The protein below binds the small molecule below.
Small molecule (SMILES): CC(=O)N[C@@H]1[C@@H](O)[C@H](O)[C@@H](CO)O[C@H]1O

Binding-site contacts:
Ligand atom C8 contacts residue ASN1098 of chain 1.B at 3.2 Å.
Ligand atom C4 contacts residue ASN1098 of chain 1.B at 4.2 Å.
Ligand atom C3 contacts residue ASN1098 of chain 1.B at 3.8 Å.
Ligand atom O7 contacts residue ASN1098 of chain 1.B at 3.5 Å (h-bond).
Ligand atom C2 contacts residue ASN1098 of chain 1.B at 2.5 Å.
Ligand atom N2 contacts residue ASN1098 of chain 1.B at 2.9 Å (h-bond).
Ligand atom C5 contacts residue HIS1101 of chain 1.B at 4.0 Å.
Ligand atom C5 contacts residue ASN1098 of chain 1.B at 3.6 Å.
Ligand atom O5 contacts residue HIS1101 of chain 1.B at 4.3 Å.
Ligand atom C1 contacts residue HIS1101 of chain 1.B at 4.2 Å.
Ligand atom C7 contacts residue ASN1098 of chain 1.B at 3.4 Å.
Ligand atom C1 contacts residue ASN1098 of chain 1.B at 1.4 Å.
Ligand atom O5 contacts residue ASN1098 of chain 1.B at 2.4 Å (h-bond).

Sequence of chain 1.B:
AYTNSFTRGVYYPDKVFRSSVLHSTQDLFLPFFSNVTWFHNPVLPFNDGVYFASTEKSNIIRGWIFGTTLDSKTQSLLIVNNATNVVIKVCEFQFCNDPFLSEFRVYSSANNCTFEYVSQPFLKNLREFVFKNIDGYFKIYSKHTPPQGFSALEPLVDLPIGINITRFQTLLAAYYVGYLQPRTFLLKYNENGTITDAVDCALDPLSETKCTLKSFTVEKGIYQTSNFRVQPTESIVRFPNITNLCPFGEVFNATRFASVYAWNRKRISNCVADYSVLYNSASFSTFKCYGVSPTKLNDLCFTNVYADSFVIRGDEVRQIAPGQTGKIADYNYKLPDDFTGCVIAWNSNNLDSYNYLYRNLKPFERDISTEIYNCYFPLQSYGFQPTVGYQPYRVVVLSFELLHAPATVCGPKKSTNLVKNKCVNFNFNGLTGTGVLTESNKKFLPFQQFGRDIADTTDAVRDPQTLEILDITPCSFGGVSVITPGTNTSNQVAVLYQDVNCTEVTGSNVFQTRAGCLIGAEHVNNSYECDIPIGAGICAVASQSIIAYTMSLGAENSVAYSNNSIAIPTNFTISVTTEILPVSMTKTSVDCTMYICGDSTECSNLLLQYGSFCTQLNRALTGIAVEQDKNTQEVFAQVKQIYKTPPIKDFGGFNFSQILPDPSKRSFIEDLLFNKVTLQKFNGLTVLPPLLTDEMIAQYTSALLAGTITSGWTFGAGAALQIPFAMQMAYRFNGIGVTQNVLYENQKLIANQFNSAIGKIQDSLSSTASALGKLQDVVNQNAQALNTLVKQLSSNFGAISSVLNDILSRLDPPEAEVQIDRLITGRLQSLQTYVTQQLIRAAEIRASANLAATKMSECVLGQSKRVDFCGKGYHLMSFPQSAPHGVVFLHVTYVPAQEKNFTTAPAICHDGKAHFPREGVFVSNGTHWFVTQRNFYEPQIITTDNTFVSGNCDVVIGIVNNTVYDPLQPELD